Sequence of chain 2.A:
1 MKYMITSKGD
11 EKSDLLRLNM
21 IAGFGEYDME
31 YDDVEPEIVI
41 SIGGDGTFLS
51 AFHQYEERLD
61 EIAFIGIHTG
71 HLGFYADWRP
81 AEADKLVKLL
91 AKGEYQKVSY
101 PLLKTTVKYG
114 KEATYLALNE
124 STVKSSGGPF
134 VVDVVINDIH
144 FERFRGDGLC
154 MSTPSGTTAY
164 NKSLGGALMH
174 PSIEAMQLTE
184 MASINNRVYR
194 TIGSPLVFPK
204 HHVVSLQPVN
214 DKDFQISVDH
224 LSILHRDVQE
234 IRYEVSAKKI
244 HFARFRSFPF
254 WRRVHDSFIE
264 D

Sequence of chain 3.A:
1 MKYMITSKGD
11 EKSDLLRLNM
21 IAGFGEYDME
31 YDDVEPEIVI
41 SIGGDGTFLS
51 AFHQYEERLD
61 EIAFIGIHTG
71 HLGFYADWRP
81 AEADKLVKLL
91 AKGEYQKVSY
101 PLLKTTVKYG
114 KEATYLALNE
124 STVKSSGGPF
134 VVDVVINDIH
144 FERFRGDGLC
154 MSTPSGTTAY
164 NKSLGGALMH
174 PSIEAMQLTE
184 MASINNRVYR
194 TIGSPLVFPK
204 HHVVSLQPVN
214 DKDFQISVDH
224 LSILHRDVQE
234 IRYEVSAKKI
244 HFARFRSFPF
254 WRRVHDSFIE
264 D

This small molecule binds to this protein.
Small molecule (SMILES): [N-]=[N+]=NCCn1c(Br)nc2c(N)ncnc21

Binding-site contacts:
Ligand atom C4 contacts residue THR161 of chain 2.A at 3.7 Å.
Ligand atom N7 contacts residue THR161 of chain 2.A at 3.8 Å.
Ligand atom N4 contacts residue ASP45 of chain 2.A at 3.9 Å.
Ligand atom C3 contacts residue ASN122 of chain 2.A at 3.6 Å.
Ligand atom N5 contacts residue SER158 of chain 2.A at 3.1 Å (h-bond).
Ligand atom N7 contacts residue PHE74 of chain 2.A at 3.9 Å.
Ligand atom N contacts residue ILE187 of chain 3.A at 3.4 Å.
Ligand atom BR contacts residue ASN122 of chain 2.A at 4.1 Å.
Ligand atom N2 contacts residue ILE187 of chain 3.A at 3.9 Å.
Ligand atom C3 contacts residue ALA162 of chain 2.A at 3.7 Å (hydrophobic).
Ligand atom N3 contacts residue ASP45 of chain 2.A at 3.8 Å.
Ligand atom N6 contacts residue ALA162 of chain 2.A at 3.7 Å.
Ligand atom C5 contacts residue THR161 of chain 2.A at 3.1 Å.
Ligand atom N5 contacts residue THR161 of chain 2.A at 3.8 Å.
Ligand atom BR contacts residue GLY46 of chain 2.A at 3.8 Å.
Ligand atom BR contacts residue ASP45 of chain 2.A at 3.7 Å.
Ligand atom N6 contacts residue PHE74 of chain 2.A at 3.6 Å.
Ligand atom N1 contacts residue ILE187 of chain 3.A at 3.3 Å.
Ligand atom C6 contacts residue ASP45 of chain 2.A at 3.7 Å.
Ligand atom C4 contacts residue SER158 of chain 2.A at 4.1 Å.
Ligand atom N7 contacts residue ASP45 of chain 2.A at 4.1 Å.
Ligand atom C5 contacts residue ALA162 of chain 2.A at 3.9 Å (hydrophobic).
Ligand atom C5 contacts residue PHE74 of chain 2.A at 3.2 Å (hydrophobic).
Ligand atom N5 contacts residue ASN122 of chain 2.A at 2.8 Å (h-bond).
Ligand atom N6 contacts residue SER158 of chain 2.A at 4.1 Å.
Ligand atom C4 contacts residue ASN122 of chain 2.A at 3.8 Å.
Ligand atom N4 contacts residue ASN122 of chain 2.A at 2.7 Å (h-bond).
Ligand atom N6 contacts residue THR161 of chain 2.A at 2.6 Å (h-bond).
Ligand atom BR contacts residue LEU49 of chain 2.A at 3.5 Å.
Ligand atom C4 contacts residue ALA162 of chain 2.A at 3.6 Å (hydrophobic).
Ligand atom C3 contacts residue ASP45 of chain 2.A at 3.8 Å.
Ligand atom N5 contacts residue GLY159 of chain 2.A at 4.0 Å.
Ligand atom N4 contacts residue TYR75 of chain 2.A at 4.1 Å.
Ligand atom C2 contacts residue ASP45 of chain 2.A at 3.5 Å.
Ligand atom C4 contacts residue TYR75 of chain 2.A at 4.2 Å (hydrophobic).
Ligand atom C6 contacts residue ALA162 of chain 2.A at 4.0 Å (hydrophobic).
Ligand atom C1 contacts residue ASP45 of chain 2.A at 3.9 Å.
Ligand atom N5 contacts residue TYR75 of chain 2.A at 3.3 Å (h-bond).
Ligand atom C2 contacts residue ASN122 of chain 2.A at 3.6 Å.
Ligand atom N5 contacts residue ALA162 of chain 2.A at 4.0 Å.